Binding-site contacts:
Ligand atom C7 contacts residue NAG2 of chain 1.CA at 3.8 Å.
Ligand atom C4 contacts residue ASN353 of chain 1.I at 4.4 Å.
Ligand atom O5 contacts residue ASN353 of chain 1.I at 2.5 Å (h-bond).
Ligand atom C7 contacts residue SER349 of chain 1.I at 4.3 Å.
Ligand atom C8 contacts residue NAG2 of chain 1.CA at 3.7 Å.
Ligand atom C7 contacts residue NAG1 of chain 1.CA at 4.3 Å.
Ligand atom C5 contacts residue ASN353 of chain 1.I at 3.8 Å.
Ligand atom C7 contacts residue ASN353 of chain 1.I at 3.5 Å.
Ligand atom O7 contacts residue SER349 of chain 1.I at 4.0 Å.
Ligand atom C8 contacts residue NAG1 of chain 1.CA at 3.9 Å.
Ligand atom C3 contacts residue NAG2 of chain 1.CA at 4.5 Å.
Ligand atom C8 contacts residue SER349 of chain 1.I at 4.0 Å.
Ligand atom C1 contacts residue ASN353 of chain 1.I at 1.5 Å.
Ligand atom N2 contacts residue NAG2 of chain 1.CA at 3.8 Å.
Ligand atom C8 contacts residue ASN353 of chain 1.I at 4.1 Å.
Ligand atom O3 contacts residue NAG2 of chain 1.CA at 3.5 Å.
Ligand atom O7 contacts residue ASN353 of chain 1.I at 3.6 Å.
Ligand atom C2 contacts residue ASN353 of chain 1.I at 2.5 Å.
Ligand atom C3 contacts residue ASN353 of chain 1.I at 3.9 Å.
Ligand atom O7 contacts residue NAG1 of chain 1.CA at 4.1 Å.
Ligand atom N2 contacts residue ASN353 of chain 1.I at 3.0 Å (h-bond).

A protein and the small-molecule ligand that binds it are described below.
Small molecule (SMILES): CC(=O)N[C@@H]1[C@@H](O)[C@H](O)[C@@H](CO)O[C@H]1O

Sequence of chain 1.I:
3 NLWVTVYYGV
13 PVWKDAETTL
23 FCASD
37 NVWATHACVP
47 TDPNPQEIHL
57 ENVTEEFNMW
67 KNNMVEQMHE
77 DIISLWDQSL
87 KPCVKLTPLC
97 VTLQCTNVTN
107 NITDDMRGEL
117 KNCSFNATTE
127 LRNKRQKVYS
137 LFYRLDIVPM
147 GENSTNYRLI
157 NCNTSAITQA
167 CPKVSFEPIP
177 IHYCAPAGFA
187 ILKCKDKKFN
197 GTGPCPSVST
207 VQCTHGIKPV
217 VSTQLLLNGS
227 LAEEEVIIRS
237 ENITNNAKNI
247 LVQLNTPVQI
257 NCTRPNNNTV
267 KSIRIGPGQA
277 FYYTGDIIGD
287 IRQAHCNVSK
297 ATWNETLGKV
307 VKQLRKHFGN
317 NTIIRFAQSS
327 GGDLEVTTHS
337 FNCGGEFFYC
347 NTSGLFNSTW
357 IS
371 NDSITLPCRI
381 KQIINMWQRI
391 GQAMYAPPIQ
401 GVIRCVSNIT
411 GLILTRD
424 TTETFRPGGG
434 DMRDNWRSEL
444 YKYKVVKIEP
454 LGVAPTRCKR